Binding-site contacts:
Ligand atom FBK contacts residue PRO169 of chain 1.B at 2.9 Å.
Ligand atom CD2 contacts residue GLU167 of chain 1.B at 3.5 Å.
Ligand atom CBP contacts residue HIS165 of chain 1.B at 3.6 Å.
Ligand atom O contacts residue SER145 of chain 1.B at 3.6 Å (h-bond).
Ligand atom CB contacts residue CYS146 of chain 1.B at 3.2 Å (hydrophobic).
Ligand atom C contacts residue CYS146 of chain 1.B at 1.9 Å (hydrophobic).
Ligand atom NAU contacts residue PHE141 of chain 1.B at 3.4 Å (h-bond).
Ligand atom CBE contacts residue GLU167 of chain 1.B at 3.5 Å.
Ligand atom O contacts residue CYS146 of chain 1.B at 2.5 Å (h-bond).
Ligand atom OBL contacts residue GLN190 of chain 1.B at 3.4 Å (h-bond).
Ligand atom FBK contacts residue LEU168 of chain 1.B at 3.1 Å.
Ligand atom OBQ contacts residue GLU167 of chain 1.B at 2.9 Å (salt-bridge).
Ligand atom CAT contacts residue ASN143 of chain 1.B at 3.5 Å.
Ligand atom CAO contacts residue GLN190 of chain 1.B at 3.6 Å.
Ligand atom CAG contacts residue THR26 of chain 1.B at 3.6 Å.
Ligand atom NAU contacts residue GLU167 of chain 1.B at 3.0 Å (salt-bridge).
Ligand atom OBQ contacts residue MET166 of chain 1.B at 3.4 Å.
Ligand atom SAC contacts residue HIS42 of chain 1.B at 3.1 Å (h-bond).
Ligand atom CAD contacts residue CYS146 of chain 1.B at 2.6 Å (hydrophobic).
Ligand atom OAW contacts residue HIS164 of chain 1.B at 2.6 Å (h-bond).
Ligand atom CAO contacts residue HIS165 of chain 1.B at 3.5 Å.
Ligand atom FBK contacts residue GLU167 of chain 1.B at 3.2 Å.
Ligand atom CAI contacts residue HIS42 of chain 1.B at 3.3 Å.
Ligand atom CBH contacts residue ALA192 of chain 1.B at 3.6 Å (hydrophobic).
Ligand atom OAW contacts residue HIS173 of chain 1.B at 3.5 Å (h-bond).
Ligand atom CD1 contacts residue ASN143 of chain 1.B at 3.5 Å.
Ligand atom CAH contacts residue THR26 of chain 1.B at 3.6 Å.
Ligand atom NAZ contacts residue GLN190 of chain 1.B at 2.8 Å (h-bond).
Ligand atom SAC contacts residue CYS146 of chain 1.B at 3.0 Å (h-bond).
Ligand atom N contacts residue HIS165 of chain 1.B at 2.9 Å (h-bond).
Ligand atom CBC contacts residue GLN190 of chain 1.B at 3.4 Å.
Ligand atom NBF contacts residue GLU167 of chain 1.B at 2.6 Å (salt-bridge).
Ligand atom OAW contacts residue PHE141 of chain 1.B at 3.6 Å.
Ligand atom OAW contacts residue GLU167 of chain 1.B at 3.6 Å.
Ligand atom CBB contacts residue GLU167 of chain 1.B at 3.6 Å.
Ligand atom CBM contacts residue GLN190 of chain 1.B at 3.4 Å.
Ligand atom CAY contacts residue GLN190 of chain 1.B at 3.4 Å.
Ligand atom N contacts residue CYS146 of chain 1.B at 3.0 Å (h-bond).
Ligand atom CA contacts residue CYS146 of chain 1.B at 2.7 Å (hydrophobic).
Ligand atom CAH contacts residue HIS42 of chain 1.B at 3.5 Å.

Sequence of chain 1.B:
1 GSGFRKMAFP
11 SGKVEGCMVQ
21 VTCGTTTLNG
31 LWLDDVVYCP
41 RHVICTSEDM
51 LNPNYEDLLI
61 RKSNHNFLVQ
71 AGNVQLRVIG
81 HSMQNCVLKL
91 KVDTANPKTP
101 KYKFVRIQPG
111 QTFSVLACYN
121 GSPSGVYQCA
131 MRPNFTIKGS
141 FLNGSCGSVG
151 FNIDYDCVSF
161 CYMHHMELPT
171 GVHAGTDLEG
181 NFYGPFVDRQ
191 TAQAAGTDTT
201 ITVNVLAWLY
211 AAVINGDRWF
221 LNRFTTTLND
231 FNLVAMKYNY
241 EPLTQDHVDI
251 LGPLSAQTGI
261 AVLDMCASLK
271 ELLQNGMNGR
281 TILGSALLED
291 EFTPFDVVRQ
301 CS

A protein and the small-molecule ligand that binds it are described below.
Small molecule (SMILES): COc1ccc(F)c2[nH]c(C(=O)N[C@@H](CC(C)C)C(=O)N[C@@H](C[C@@H]3CCNC3=O)[C@H](O)c3nc4c(F)cccc4s3)cc12